Binding-site contacts:
Ligand atom C3 contacts residue ASN44 of chain 18.E at 3.8 Å.
Ligand atom C5 contacts residue ASN44 of chain 18.E at 3.7 Å.
Ligand atom C1 contacts residue LEU108 of chain 18.E at 3.9 Å (hydrophobic).
Ligand atom C4 contacts residue ASN44 of chain 18.E at 4.3 Å.
Ligand atom C6 contacts residue ARG110 of chain 18.E at 3.5 Å.
Ligand atom N2 contacts residue ILE109 of chain 18.E at 4.5 Å.
Ligand atom C8 contacts residue LEU108 of chain 18.E at 3.7 Å (hydrophobic).
Ligand atom C2 contacts residue LEU108 of chain 18.E at 3.5 Å (hydrophobic).
Ligand atom C2 contacts residue ASN44 of chain 18.E at 2.5 Å.
Ligand atom C5 contacts residue ARG110 of chain 18.E at 4.4 Å.
Ligand atom C3 contacts residue LEU108 of chain 18.E at 3.5 Å (hydrophobic).
Ligand atom C7 contacts residue LEU108 of chain 18.E at 3.6 Å (hydrophobic).
Ligand atom C8 contacts residue ASN44 of chain 18.E at 4.5 Å.
Ligand atom O3 contacts residue LEU108 of chain 18.E at 4.0 Å.
Ligand atom N2 contacts residue LEU108 of chain 18.E at 2.7 Å (h-bond).
Ligand atom C6 contacts residue GLU55 of chain 59.E at 3.5 Å.
Ligand atom C8 contacts residue THR146 of chain 18.E at 4.1 Å.
Ligand atom C8 contacts residue VAL62 of chain 18.E at 3.8 Å (hydrophobic).
Ligand atom O6 contacts residue ARG110 of chain 18.E at 2.9 Å (salt-bridge).
Ligand atom O7 contacts residue LEU108 of chain 18.E at 3.7 Å.
Ligand atom O7 contacts residue THR146 of chain 18.E at 3.3 Å.
Ligand atom O6 contacts residue VAL45 of chain 18.E at 3.9 Å.
Ligand atom N2 contacts residue ASN44 of chain 18.E at 2.9 Å (h-bond).
Ligand atom O6 contacts residue GLU55 of chain 59.E at 3.7 Å.
Ligand atom C7 contacts residue THR146 of chain 18.E at 4.2 Å.
Ligand atom C7 contacts residue ASN44 of chain 18.E at 3.4 Å.
Ligand atom O5 contacts residue ASN44 of chain 18.E at 2.4 Å (h-bond).
Ligand atom O7 contacts residue ASN44 of chain 18.E at 3.7 Å.
Ligand atom C8 contacts residue ILE109 of chain 18.E at 3.8 Å (hydrophobic).
Ligand atom C1 contacts residue ASN44 of chain 18.E at 1.4 Å.

Sequence of chain 59.E:
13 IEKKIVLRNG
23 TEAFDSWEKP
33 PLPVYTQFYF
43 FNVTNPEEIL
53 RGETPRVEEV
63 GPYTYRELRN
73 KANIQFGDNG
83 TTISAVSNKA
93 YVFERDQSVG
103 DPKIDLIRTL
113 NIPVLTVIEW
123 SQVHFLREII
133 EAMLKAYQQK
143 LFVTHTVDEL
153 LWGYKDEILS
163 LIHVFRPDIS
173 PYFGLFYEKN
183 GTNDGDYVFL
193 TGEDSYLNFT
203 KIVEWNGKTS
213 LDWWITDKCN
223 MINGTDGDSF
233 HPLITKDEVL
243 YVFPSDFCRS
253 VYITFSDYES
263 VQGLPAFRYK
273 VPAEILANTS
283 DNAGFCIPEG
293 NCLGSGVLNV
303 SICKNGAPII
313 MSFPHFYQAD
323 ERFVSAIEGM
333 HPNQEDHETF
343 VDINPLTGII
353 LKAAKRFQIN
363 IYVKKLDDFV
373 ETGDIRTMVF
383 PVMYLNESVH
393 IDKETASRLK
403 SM

Sequence of chain 18.E:
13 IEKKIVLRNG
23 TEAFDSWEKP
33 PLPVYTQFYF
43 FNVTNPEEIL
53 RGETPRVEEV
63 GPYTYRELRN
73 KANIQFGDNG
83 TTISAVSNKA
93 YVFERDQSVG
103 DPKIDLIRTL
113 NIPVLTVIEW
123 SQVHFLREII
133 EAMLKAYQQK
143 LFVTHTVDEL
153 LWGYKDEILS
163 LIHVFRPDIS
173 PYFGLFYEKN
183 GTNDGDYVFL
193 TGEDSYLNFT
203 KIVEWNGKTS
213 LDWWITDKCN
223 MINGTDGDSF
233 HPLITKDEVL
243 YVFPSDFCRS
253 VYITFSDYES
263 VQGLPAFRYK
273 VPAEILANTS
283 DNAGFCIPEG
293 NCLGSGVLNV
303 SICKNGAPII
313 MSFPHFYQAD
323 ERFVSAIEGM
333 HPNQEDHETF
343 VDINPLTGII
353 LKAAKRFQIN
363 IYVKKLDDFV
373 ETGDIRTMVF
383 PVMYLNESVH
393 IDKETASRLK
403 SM

The small molecule below binds the protein below.
Small molecule (SMILES): CC(=O)N[C@H]1[C@H](O[C@H]2[C@H](O)[C@@H](NC(C)=O)CO[C@@H]2CO)O[C@H](CO)[C@@H](O[C@@H]2O[C@H](CO)[C@@H](O)[C@H](O[C@H]3O[C@H](CO)[C@@H](O)[C@H](O)[C@@H]3O)[C@@H]2O)[C@@H]1O